Sequence of chain 1.A:
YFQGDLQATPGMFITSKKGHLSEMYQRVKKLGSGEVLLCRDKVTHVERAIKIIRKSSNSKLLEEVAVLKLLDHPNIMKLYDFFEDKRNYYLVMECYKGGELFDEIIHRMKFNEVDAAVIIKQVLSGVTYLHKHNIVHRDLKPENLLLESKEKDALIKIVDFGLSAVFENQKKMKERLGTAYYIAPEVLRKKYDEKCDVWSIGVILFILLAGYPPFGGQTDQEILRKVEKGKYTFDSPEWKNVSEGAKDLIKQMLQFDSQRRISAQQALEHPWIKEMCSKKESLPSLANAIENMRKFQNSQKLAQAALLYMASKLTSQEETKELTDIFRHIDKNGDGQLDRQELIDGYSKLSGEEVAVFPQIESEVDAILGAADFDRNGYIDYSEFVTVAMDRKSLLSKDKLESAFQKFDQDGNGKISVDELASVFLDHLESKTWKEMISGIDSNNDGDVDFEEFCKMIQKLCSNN

Binding-site contacts:
Ligand atom N3 contacts residue TYR118 of chain 1.A at 3.9 Å.
Ligand atom C6 contacts residue GLU116 of chain 1.A at 3.9 Å.
Ligand atom C6 contacts residue ALA66 of chain 1.A at 3.7 Å (hydrophobic).
Ligand atom C4' contacts residue LEU45 of chain 1.A at 3.4 Å (hydrophobic).
Ligand atom N1 contacts residue ALA66 of chain 1.A at 3.9 Å.
Ligand atom O1A contacts residue VAL53 of chain 1.A at 3.9 Å.
Ligand atom C5' contacts residue GLY46 of chain 1.A at 3.5 Å.
Ligand atom O2' contacts residue LEU168 of chain 1.A at 3.5 Å.
Ligand atom O3G contacts residue GLU165 of chain 1.A at 3.4 Å.
Ligand atom C5 contacts residue LEU168 of chain 1.A at 3.6 Å (hydrophobic).
Ligand atom O2A contacts residue LYS68 of chain 1.A at 3.5 Å (salt-bridge).
Ligand atom N7 contacts residue VAL181 of chain 1.A at 3.9 Å.
Ligand atom O1G contacts residue ASN166 of chain 1.A at 3.7 Å.
Ligand atom O5' contacts residue VAL53 of chain 1.A at 3.8 Å.
Ligand atom O3' contacts residue GLU122 of chain 1.A at 3.6 Å.
Ligand atom O1G contacts residue MG1 of chain 1.F at 2.5 Å.
Ligand atom N1 contacts residue TYR118 of chain 1.A at 3.0 Å (h-bond).
Ligand atom N6 contacts residue TYR118 of chain 1.A at 3.7 Å.
Ligand atom N1 contacts residue CYS117 of chain 1.A at 3.6 Å.
Ligand atom C5' contacts residue VAL53 of chain 1.A at 3.8 Å (hydrophobic).
Ligand atom C2 contacts residue TYR118 of chain 1.A at 3.0 Å (hydrophobic).
Ligand atom N3 contacts residue LEU168 of chain 1.A at 3.7 Å.
Ligand atom N6 contacts residue ALA66 of chain 1.A at 3.9 Å.
Ligand atom N6 contacts residue GLU116 of chain 1.A at 3.0 Å (salt-bridge).
Ligand atom O2' contacts residue GLU122 of chain 1.A at 3.4 Å (salt-bridge).
Ligand atom C2 contacts residue LEU168 of chain 1.A at 3.8 Å (hydrophobic).
Ligand atom N3 contacts residue LEU45 of chain 1.A at 3.5 Å.
Ligand atom C3' contacts residue GLU122 of chain 1.A at 3.8 Å.
Ligand atom O3A contacts residue MG1 of chain 1.F at 3.4 Å.
Ligand atom O3' contacts residue LEU45 of chain 1.A at 3.9 Å.
Ligand atom O2G contacts residue MG1 of chain 1.F at 3.3 Å.
Ligand atom N7 contacts residue MET115 of chain 1.A at 3.8 Å.
Ligand atom PG contacts residue MG1 of chain 1.F at 3.5 Å.
Ligand atom C6 contacts residue LEU168 of chain 1.A at 3.7 Å (hydrophobic).
Ligand atom C4' contacts residue GLY46 of chain 1.A at 3.9 Å.
Ligand atom O3G contacts residue GLU122 of chain 1.A at 2.8 Å (salt-bridge).
Ligand atom O2A contacts residue ASP182 of chain 1.A at 3.6 Å (salt-bridge).
Ligand atom N1 contacts residue LEU168 of chain 1.A at 3.8 Å.
Ligand atom C4 contacts residue LEU168 of chain 1.A at 3.6 Å (hydrophobic).
Ligand atom O4' contacts residue VAL53 of chain 1.A at 3.4 Å.

This protein binds this small molecule.
Small molecule (SMILES): Nc1ncnc2c1ncn2[C@@H]1O[C@H](CO[P](=O)(O)O[P](=O)(O)NP(=O)(O)O)[C@@H](O)[C@H]1O